Sequence of chain 1.B:
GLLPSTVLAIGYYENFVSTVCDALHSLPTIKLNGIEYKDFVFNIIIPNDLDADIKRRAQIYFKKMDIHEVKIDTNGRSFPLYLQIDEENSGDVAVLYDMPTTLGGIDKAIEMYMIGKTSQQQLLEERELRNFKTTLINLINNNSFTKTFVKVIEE

Binding-site contacts:
Ligand atom N1 contacts residue PHE85 of chain 1.A at 3.3 Å.
Ligand atom N91 contacts residue PHE22 of chain 1.A at 3.6 Å.
Ligand atom O2P1 contacts residue THR107 of chain 1.B at 2.8 Å (h-bond).
Ligand atom O2'1 contacts residue THR107 of chain 1.A at 2.7 Å (h-bond).
Ligand atom O2P contacts residue ASN21 of chain 1.B at 3.5 Å.
Ligand atom C1' contacts residue TYR18 of chain 1.B at 3.5 Å (hydrophobic).
Ligand atom O2P contacts residue THR107 of chain 1.A at 2.4 Å (h-bond).
Ligand atom P contacts residue ASN21 of chain 1.B at 3.6 Å.
Ligand atom O3'1 contacts residue THR108 of chain 1.A at 3.4 Å.
Ligand atom O4' contacts residue TYR18 of chain 1.B at 3.3 Å.
Ligand atom O1P contacts residue ASN21 of chain 1.B at 2.6 Å (h-bond).
Ligand atom O2' contacts residue THR108 of chain 1.B at 3.1 Å (h-bond).
Ligand atom C4 contacts residue PHE22 of chain 1.B at 3.2 Å (hydrophobic).
Ligand atom C2' contacts residue THR107 of chain 1.B at 3.4 Å.
Ligand atom O4'1 contacts residue TYR18 of chain 1.A at 3.5 Å.
Ligand atom N31 contacts residue PHE22 of chain 1.A at 3.6 Å.
Ligand atom N9 contacts residue PHE22 of chain 1.B at 3.3 Å.
Ligand atom O2'1 contacts residue THR108 of chain 1.A at 3.2 Å (h-bond).
Ligand atom P contacts residue THR107 of chain 1.A at 3.4 Å.
Ligand atom O4'1 contacts residue PHE22 of chain 1.A at 3.6 Å.
Ligand atom O1P contacts residue GLY17 of chain 1.B at 3.5 Å (h-bond).
Ligand atom C2'1 contacts residue THR107 of chain 1.A at 3.1 Å.
Ligand atom O2P1 contacts residue ASN21 of chain 1.A at 3.5 Å (h-bond).
Ligand atom C5 contacts residue PHE22 of chain 1.B at 3.5 Å (hydrophobic).
Ligand atom C51 contacts residue PHE22 of chain 1.A at 3.5 Å (hydrophobic).
Ligand atom O2' contacts residue TYR18 of chain 1.B at 3.5 Å.
Ligand atom P1 contacts residue ASN21 of chain 1.A at 3.6 Å.
Ligand atom N61 contacts residue PHE85 of chain 1.A at 3.2 Å.
Ligand atom C21 contacts residue PHE22 of chain 1.A at 3.5 Å (hydrophobic).
Ligand atom O1P1 contacts residue ASN21 of chain 1.A at 2.8 Å (h-bond).
Ligand atom C8 contacts residue PHE22 of chain 1.B at 3.6 Å (hydrophobic).
Ligand atom O1P1 contacts residue GLY17 of chain 1.A at 3.6 Å (h-bond).
Ligand atom O1P1 contacts residue THR108 of chain 1.B at 3.5 Å.
Ligand atom O1P contacts residue THR108 of chain 1.A at 3.5 Å.
Ligand atom N3 contacts residue PHE22 of chain 1.B at 3.4 Å.
Ligand atom O4' contacts residue PHE22 of chain 1.B at 3.5 Å.
Ligand atom O3'1 contacts residue THR107 of chain 1.A at 3.7 Å.
Ligand atom O3' contacts residue THR108 of chain 1.B at 3.1 Å.
Ligand atom O2' contacts residue THR107 of chain 1.B at 2.9 Å (h-bond).
Ligand atom C41 contacts residue PHE22 of chain 1.A at 3.3 Å (hydrophobic).

Sequence of chain 1.A:
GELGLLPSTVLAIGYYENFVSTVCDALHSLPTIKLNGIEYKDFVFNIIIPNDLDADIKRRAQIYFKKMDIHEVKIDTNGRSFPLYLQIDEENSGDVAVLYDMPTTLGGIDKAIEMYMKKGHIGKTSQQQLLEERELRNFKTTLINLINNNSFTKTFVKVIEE

This protein binds this small molecule.
Small molecule (SMILES): Nc1ncnc2c1ncn2[C@@H]1O[C@@H]2CO[P](=O)(O)O[C@H]3[C@@H](O)[C@H](n4cnc5c(N)ncnc54)O[C@@H]3CO[P](=O)(O)O[C@H]2[C@H]1O